Sequence of chain 1.A:
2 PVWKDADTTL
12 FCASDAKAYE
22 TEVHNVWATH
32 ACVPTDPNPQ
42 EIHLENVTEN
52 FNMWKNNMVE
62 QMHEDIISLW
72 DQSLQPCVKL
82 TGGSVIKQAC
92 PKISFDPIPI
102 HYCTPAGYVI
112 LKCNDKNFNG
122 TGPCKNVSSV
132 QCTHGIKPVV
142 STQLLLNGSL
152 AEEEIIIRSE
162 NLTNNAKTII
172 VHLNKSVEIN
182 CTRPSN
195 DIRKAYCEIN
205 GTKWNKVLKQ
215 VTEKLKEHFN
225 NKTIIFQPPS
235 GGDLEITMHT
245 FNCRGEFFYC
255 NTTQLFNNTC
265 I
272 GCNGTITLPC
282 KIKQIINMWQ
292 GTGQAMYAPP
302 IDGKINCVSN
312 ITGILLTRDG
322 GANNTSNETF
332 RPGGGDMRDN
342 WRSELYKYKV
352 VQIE

The small molecule below binds the protein below.
Small molecule (SMILES): CC(=O)N[C@@H]1[C@@H](O)[C@H](O)[C@@H](CO)O[C@H]1O

Binding-site contacts:
Ligand atom C7 contacts residue ASN274 of chain 1.A at 3.2 Å.
Ligand atom N2 contacts residue ASN274 of chain 1.A at 2.9 Å (h-bond).
Ligand atom O6 contacts residue ASN274 of chain 1.A at 4.5 Å.
Ligand atom O5 contacts residue ASN274 of chain 1.A at 2.2 Å (h-bond).
Ligand atom C8 contacts residue ASN274 of chain 1.A at 3.7 Å.
Ligand atom O7 contacts residue ASN274 of chain 1.A at 3.9 Å.
Ligand atom C5 contacts residue ASN274 of chain 1.A at 3.6 Å.
Ligand atom C3 contacts residue ASN274 of chain 1.A at 3.8 Å.
Ligand atom C1 contacts residue ASN274 of chain 1.A at 1.4 Å.
Ligand atom C4 contacts residue ASN274 of chain 1.A at 4.1 Å.
Ligand atom C2 contacts residue ASN274 of chain 1.A at 2.5 Å.